Sequence of chain 1.A:
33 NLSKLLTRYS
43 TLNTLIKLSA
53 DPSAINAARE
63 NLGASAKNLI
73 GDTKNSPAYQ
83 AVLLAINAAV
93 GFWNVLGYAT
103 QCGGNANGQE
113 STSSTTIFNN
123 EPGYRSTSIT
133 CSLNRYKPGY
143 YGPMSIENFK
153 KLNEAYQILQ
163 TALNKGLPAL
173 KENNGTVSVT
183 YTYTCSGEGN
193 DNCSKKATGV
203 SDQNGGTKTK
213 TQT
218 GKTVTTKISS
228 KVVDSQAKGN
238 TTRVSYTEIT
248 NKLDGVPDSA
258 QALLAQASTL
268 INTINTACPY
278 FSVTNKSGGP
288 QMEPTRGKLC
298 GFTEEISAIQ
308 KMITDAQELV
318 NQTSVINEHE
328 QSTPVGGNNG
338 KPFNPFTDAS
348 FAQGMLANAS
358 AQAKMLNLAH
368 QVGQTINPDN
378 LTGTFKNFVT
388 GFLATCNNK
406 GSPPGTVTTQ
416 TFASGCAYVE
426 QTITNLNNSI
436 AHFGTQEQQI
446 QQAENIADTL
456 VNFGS

This small molecule binds to this protein.
Small molecule (SMILES): CC(=O)N[C@H]1[C@@H](O[C@H]2[C@@H](O)[C@@H](CO)O[C@@H](O[C@H]3[C@H](O)[C@@H](CO)O[C@@H](O[C@H]4[C@@H](O)[C@@H](CO)O[C@@H](O[C@H]5[C@H](O)[C@@H](O)[C@@H](O)O[C@@H]5CO)[C@@H]4O)[C@@H]3NC(C)=O)[C@@H]2O[C@@H]2O[C@@H](C)[C@@H](O)[C@@H](O)[C@@H]2O)O[C@H](CO)[C@H](O)[C@@H]1O

Binding-site contacts:
Ligand atom O4 contacts residue ASP231 of chain 1.A at 2.5 Å (salt-bridge).
Ligand atom O4 contacts residue TYR243 of chain 1.A at 3.8 Å.
Ligand atom C8 contacts residue GLU190 of chain 1.A at 3.2 Å.
Ligand atom C2 contacts residue SER242 of chain 1.A at 3.7 Å.
Ligand atom C4 contacts residue CYS187 of chain 1.A at 3.8 Å (hydrophobic).
Ligand atom O2 contacts residue ASN192 of chain 1.A at 2.7 Å (h-bond).
Ligand atom C6 contacts residue THR244 of chain 1.A at 3.5 Å.
Ligand atom O3 contacts residue GLN205 of chain 1.A at 3.2 Å (h-bond).
Ligand atom C5 contacts residue THR244 of chain 1.A at 3.8 Å.
Ligand atom C4 contacts residue ASP231 of chain 1.A at 3.5 Å.
Ligand atom O3 contacts residue SER188 of chain 1.A at 3.2 Å.
Ligand atom O3 contacts residue ASN192 of chain 1.A at 3.6 Å.
Ligand atom C3 contacts residue GLN205 of chain 1.A at 3.5 Å.
Ligand atom O3 contacts residue GLN233 of chain 1.A at 2.9 Å (h-bond).
Ligand atom O5 contacts residue SER232 of chain 1.A at 3.2 Å (h-bond).
Ligand atom O4 contacts residue SER232 of chain 1.A at 2.6 Å (h-bond).
Ligand atom C2 contacts residue ASN192 of chain 1.A at 3.5 Å.
Ligand atom C5 contacts residue SER232 of chain 1.A at 3.8 Å.
Ligand atom O3 contacts residue SER232 of chain 1.A at 3.2 Å (h-bond).
Ligand atom O4 contacts residue SER242 of chain 1.A at 2.8 Å (h-bond).
Ligand atom C3 contacts residue GLY189 of chain 1.A at 3.5 Å.
Ligand atom O5 contacts residue THR244 of chain 1.A at 3.5 Å (h-bond).
Ligand atom O6 contacts residue ASP231 of chain 1.A at 3.1 Å (salt-bridge).
Ligand atom O4 contacts residue THR244 of chain 1.A at 2.7 Å (h-bond).
Ligand atom O3 contacts residue SER242 of chain 1.A at 3.0 Å (h-bond).
Ligand atom O3 contacts residue GLY189 of chain 1.A at 2.8 Å (h-bond).
Ligand atom C4 contacts residue SER242 of chain 1.A at 3.8 Å.
Ligand atom O4 contacts residue CYS187 of chain 1.A at 2.9 Å (h-bond).
Ligand atom O3 contacts residue SER196 of chain 1.A at 3.1 Å.
Ligand atom O7 contacts residue SER242 of chain 1.A at 3.8 Å.
Ligand atom O3 contacts residue CYS187 of chain 1.A at 3.7 Å.
Ligand atom C4 contacts residue SER232 of chain 1.A at 3.8 Å.
Ligand atom O2 contacts residue GLY189 of chain 1.A at 3.6 Å.
Ligand atom O6 contacts residue GLY191 of chain 1.A at 3.5 Å.
Ligand atom O5 contacts residue ASP231 of chain 1.A at 3.8 Å.
Ligand atom N2 contacts residue GLN205 of chain 1.A at 3.8 Å.
Ligand atom C3 contacts residue SER242 of chain 1.A at 3.7 Å.
Ligand atom O5 contacts residue GLN205 of chain 1.A at 3.5 Å (h-bond).
Ligand atom C4 contacts residue THR244 of chain 1.A at 3.7 Å.
Ligand atom C6 contacts residue ASP231 of chain 1.A at 3.7 Å.